Sequence of chain 1.A:
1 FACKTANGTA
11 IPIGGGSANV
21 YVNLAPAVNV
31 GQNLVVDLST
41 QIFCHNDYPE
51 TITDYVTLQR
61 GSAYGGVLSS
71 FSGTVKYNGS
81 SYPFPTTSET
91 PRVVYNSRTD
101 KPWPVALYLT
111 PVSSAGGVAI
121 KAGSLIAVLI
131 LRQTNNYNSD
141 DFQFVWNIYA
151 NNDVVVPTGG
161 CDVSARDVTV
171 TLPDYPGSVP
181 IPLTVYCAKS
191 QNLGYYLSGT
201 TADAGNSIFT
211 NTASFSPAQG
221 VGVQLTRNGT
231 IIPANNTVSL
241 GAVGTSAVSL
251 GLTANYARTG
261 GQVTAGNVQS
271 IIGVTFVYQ

Binding-site contacts:
Ligand atom C13 contacts residue TYR48 of chain 1.A at 4.0 Å (hydrophobic).
Ligand atom O2 contacts residue ILE13 of chain 1.A at 3.5 Å.
Ligand atom C7 contacts residue TYR48 of chain 1.A at 3.6 Å (hydrophobic).
Ligand atom C4 contacts residue ASP54 of chain 1.A at 3.3 Å.
Ligand atom C12 contacts residue TYR137 of chain 1.A at 3.9 Å (hydrophobic).
Ligand atom C6 contacts residue ASP47 of chain 1.A at 3.8 Å.
Ligand atom O4 contacts residue ILE52 of chain 1.A at 3.6 Å.
Ligand atom C4 contacts residue ASN135 of chain 1.A at 3.8 Å.
Ligand atom O5 contacts residue PHE1 of chain 1.A at 3.0 Å (h-bond).
Ligand atom C6 contacts residue ASN46 of chain 1.A at 3.3 Å.
Ligand atom C2 contacts residue ILE13 of chain 1.A at 3.9 Å (hydrophobic).
Ligand atom C2 contacts residue PHE1 of chain 1.A at 3.8 Å (hydrophobic).
Ligand atom C6 contacts residue PHE1 of chain 1.A at 3.6 Å (hydrophobic).
Ligand atom C2 contacts residue ASP140 of chain 1.A at 3.7 Å.
Ligand atom C10 contacts residue TYR137 of chain 1.A at 3.6 Å (hydrophobic).
Ligand atom C3 contacts residue ASN135 of chain 1.A at 3.7 Å.
Ligand atom O6 contacts residue PHE1 of chain 1.A at 2.6 Å (h-bond).
Ligand atom C9 contacts residue TYR48 of chain 1.A at 3.7 Å (hydrophobic).
Ligand atom O4 contacts residue GLN133 of chain 1.A at 3.6 Å.
Ligand atom O4 contacts residue ASP54 of chain 1.A at 2.6 Å (salt-bridge).
Ligand atom C4 contacts residue GLN133 of chain 1.A at 3.8 Å.
Ligand atom C13 contacts residue THR51 of chain 1.A at 3.5 Å.
Ligand atom C6 contacts residue TYR48 of chain 1.A at 3.9 Å (hydrophobic).
Ligand atom C1 contacts residue PHE1 of chain 1.A at 3.7 Å (hydrophobic).
Ligand atom O3 contacts residue ASP140 of chain 1.A at 2.8 Å (salt-bridge).
Ligand atom O3 contacts residue ASN135 of chain 1.A at 3.5 Å (h-bond).
Ligand atom C10 contacts residue ILE52 of chain 1.A at 4.0 Å (hydrophobic).
Ligand atom O2 contacts residue PHE1 of chain 1.A at 2.9 Å (h-bond).
Ligand atom O4 contacts residue ASN135 of chain 1.A at 2.7 Å (h-bond).
Ligand atom C5 contacts residue PHE1 of chain 1.A at 3.6 Å (hydrophobic).
Ligand atom O6 contacts residue ASP47 of chain 1.A at 3.0 Å (salt-bridge).
Ligand atom C4 contacts residue PHE1 of chain 1.A at 3.8 Å (hydrophobic).
Ligand atom C6 contacts residue ASP54 of chain 1.A at 3.4 Å.
Ligand atom O6 contacts residue ASP54 of chain 1.A at 2.6 Å (salt-bridge).
Ligand atom O3 contacts residue PHE142 of chain 1.A at 3.6 Å.
Ligand atom C3 contacts residue GLN133 of chain 1.A at 4.0 Å.
Ligand atom O3 contacts residue GLN133 of chain 1.A at 3.0 Å (h-bond).
Ligand atom C11 contacts residue TYR48 of chain 1.A at 3.5 Å (hydrophobic).
Ligand atom C3 contacts residue ASP140 of chain 1.A at 3.2 Å.
Ligand atom O6 contacts residue ASN46 of chain 1.A at 3.2 Å (h-bond).

The small molecule below binds the protein below.
Small molecule (SMILES): CCCCCCCO[C@H]1O[C@H](CO)[C@@H](O)[C@H](O)[C@@H]1O